Binding-site contacts:
Ligand atom O5 contacts residue ASN98 of chain 1.A at 4.4 Å.
Ligand atom C5 contacts residue MET74 of chain 1.A at 4.2 Å (hydrophobic).
Ligand atom C4 contacts residue MET74 of chain 1.A at 3.5 Å (hydrophobic).
Ligand atom O5 contacts residue LYS76 of chain 1.A at 4.0 Å.
Ligand atom O4 contacts residue MET74 of chain 1.A at 3.8 Å.
Ligand atom C3 contacts residue MET74 of chain 1.A at 4.4 Å (hydrophobic).
Ligand atom O3 contacts residue MET74 of chain 1.A at 4.3 Å.
Ligand atom O7 contacts residue PRO73 of chain 1.A at 3.8 Å.
Ligand atom C6 contacts residue THR52 of chain 1.A at 4.5 Å.
Ligand atom O6 contacts residue THR52 of chain 1.A at 3.5 Å.
Ligand atom O6 contacts residue LYS76 of chain 1.A at 3.8 Å.
Ligand atom C3 contacts residue NAG1 of chain 1.N at 4.4 Å.
Ligand atom O1 contacts residue ASN98 of chain 1.A at 2.8 Å (h-bond).
Ligand atom C1 contacts residue LYS76 of chain 1.A at 4.5 Å.
Ligand atom C5 contacts residue NAG1 of chain 1.N at 3.5 Å.
Ligand atom O5 contacts residue MET74 of chain 1.A at 4.4 Å.
Ligand atom C1 contacts residue ASN98 of chain 1.A at 3.8 Å.
Ligand atom O6 contacts residue MET74 of chain 1.A at 3.2 Å (h-bond).
Ligand atom C2 contacts residue ASN98 of chain 1.A at 3.4 Å.
Ligand atom C7 contacts residue ASN98 of chain 1.A at 3.5 Å.
Ligand atom O7 contacts residue ASN98 of chain 1.A at 3.1 Å (h-bond).
Ligand atom O4 contacts residue NAG1 of chain 1.N at 3.1 Å (h-bond).
Ligand atom C6 contacts residue NAG1 of chain 1.N at 3.9 Å.
Ligand atom C2 contacts residue PRO73 of chain 1.A at 4.3 Å (hydrophobic).
Ligand atom C6 contacts residue MET74 of chain 1.A at 3.9 Å (hydrophobic).
Ligand atom N2 contacts residue ASN98 of chain 1.A at 3.5 Å (h-bond).
Ligand atom C4 contacts residue NAG1 of chain 1.N at 3.8 Å.
Ligand atom C8 contacts residue ASN98 of chain 1.A at 4.0 Å.
Ligand atom O1 contacts residue LYS76 of chain 1.A at 3.9 Å.

This small molecule binds to this protein.
Small molecule (SMILES): CC(=O)N[C@@H]1[C@@H](O)[C@H](O)[C@@H](CO)O[C@H]1O

Sequence of chain 1.A:
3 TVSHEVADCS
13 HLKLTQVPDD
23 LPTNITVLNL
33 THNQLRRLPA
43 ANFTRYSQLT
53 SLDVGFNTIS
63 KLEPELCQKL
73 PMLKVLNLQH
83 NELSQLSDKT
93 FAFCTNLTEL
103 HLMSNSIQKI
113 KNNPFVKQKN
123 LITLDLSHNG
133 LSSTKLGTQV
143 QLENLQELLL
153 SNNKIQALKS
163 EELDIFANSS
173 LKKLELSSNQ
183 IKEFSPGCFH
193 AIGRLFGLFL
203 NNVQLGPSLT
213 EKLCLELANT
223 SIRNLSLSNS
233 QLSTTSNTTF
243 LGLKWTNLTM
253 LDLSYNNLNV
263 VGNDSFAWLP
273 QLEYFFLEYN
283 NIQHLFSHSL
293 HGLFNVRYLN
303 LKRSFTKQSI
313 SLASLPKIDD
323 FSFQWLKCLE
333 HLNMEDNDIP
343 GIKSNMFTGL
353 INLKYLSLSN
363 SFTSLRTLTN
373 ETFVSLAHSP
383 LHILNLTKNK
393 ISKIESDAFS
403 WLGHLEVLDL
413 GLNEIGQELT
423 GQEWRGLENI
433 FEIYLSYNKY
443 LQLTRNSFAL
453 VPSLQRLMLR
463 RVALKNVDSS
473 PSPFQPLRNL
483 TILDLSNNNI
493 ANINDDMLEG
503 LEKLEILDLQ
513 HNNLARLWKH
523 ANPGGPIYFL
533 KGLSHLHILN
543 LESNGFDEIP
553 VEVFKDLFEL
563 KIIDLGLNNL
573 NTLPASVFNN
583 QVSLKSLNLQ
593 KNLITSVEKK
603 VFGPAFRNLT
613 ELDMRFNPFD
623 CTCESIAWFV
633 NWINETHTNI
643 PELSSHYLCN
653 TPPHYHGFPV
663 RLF